Binding-site contacts:
Ligand atom O1B contacts residue ARG27 of chain 1.A at 2.8 Å (salt-bridge).
Ligand atom C6 contacts residue GLY66 of chain 1.A at 3.3 Å.
Ligand atom C10 contacts residue TYR40 of chain 1.A at 3.7 Å (hydrophobic).
Ligand atom S1 contacts residue GLY24 of chain 1.A at 3.5 Å (h-bond).
Ligand atom C12 contacts residue SER89 of chain 1.A at 3.3 Å.
Ligand atom O2B contacts residue ARG26 of chain 1.A at 2.9 Å (salt-bridge).
Ligand atom O2A contacts residue ISY1 of chain 1.C at 2.9 Å (h-bond).
Ligand atom O1A contacts residue TYR40 of chain 1.A at 2.5 Å (h-bond).
Ligand atom C14 contacts residue PHE64 of chain 1.A at 3.6 Å (hydrophobic).
Ligand atom O1A contacts residue ARG74 of chain 1.A at 2.6 Å (salt-bridge).
Ligand atom O3B contacts residue ARG27 of chain 1.A at 2.9 Å (salt-bridge).
Ligand atom O3B contacts residue GLY24 of chain 1.A at 3.2 Å.
Ligand atom PA contacts residue ARG74 of chain 1.A at 3.5 Å.
Ligand atom PB contacts residue MG1 of chain 1.E at 3.2 Å.
Ligand atom O3A contacts residue MG1 of chain 1.E at 3.6 Å.
Ligand atom C4 contacts residue ASN71 of chain 1.A at 3.6 Å.
Ligand atom O2B contacts residue MG1 of chain 1.E at 3.6 Å.
Ligand atom O1B contacts residue MG1 of chain 1.E at 2.1 Å.
Ligand atom S1 contacts residue ASP23 of chain 1.A at 3.5 Å (salt-bridge).
Ligand atom C5 contacts residue GLY66 of chain 1.A at 3.0 Å.
Ligand atom O2A contacts residue ARG74 of chain 1.A at 3.0 Å (salt-bridge).
Ligand atom C2 contacts residue ISY1 of chain 1.C at 3.6 Å.
Ligand atom C12 contacts residue GLY43 of chain 1.A at 3.6 Å.
Ligand atom O2A contacts residue ASP23 of chain 1.A at 3.1 Å (salt-bridge).
Ligand atom C11 contacts residue SER89 of chain 1.A at 3.0 Å.
Ligand atom C9 contacts residue ASN25 of chain 1.A at 3.4 Å.
Ligand atom C3 contacts residue GLY66 of chain 1.A at 3.6 Å.
Ligand atom O2A contacts residue MG1 of chain 1.E at 2.1 Å.
Ligand atom O3A contacts residue ARG26 of chain 1.A at 3.2 Å (salt-bridge).
Ligand atom PB contacts residue ARG27 of chain 1.A at 3.6 Å.
Ligand atom O1A contacts residue ARG26 of chain 1.A at 3.3 Å (salt-bridge).
Ligand atom S1 contacts residue ASN25 of chain 1.A at 3.3 Å (h-bond).
Ligand atom O3B contacts residue ASN25 of chain 1.A at 3.6 Å.
Ligand atom O3A contacts residue ASN25 of chain 1.A at 3.5 Å (h-bond).
Ligand atom C10 contacts residue ALA85 of chain 1.A at 3.4 Å (hydrophobic).
Ligand atom O1B contacts residue ASP23 of chain 1.A at 2.8 Å (salt-bridge).
Ligand atom C1 contacts residue ISY1 of chain 1.C at 3.6 Å.
Ligand atom O3B contacts residue ARG26 of chain 1.A at 3.3 Å (salt-bridge).
Ligand atom O1B contacts residue GLY24 of chain 1.A at 3.5 Å (h-bond).
Ligand atom PA contacts residue MG1 of chain 1.E at 3.3 Å.

A small-molecule ligand and the protein it binds are described below.
Small molecule (SMILES): CC(C)=CCC/C(C)=C/CC/C(C)=C/CS[P](=O)(O)OP(=O)(O)O

Sequence of chain 1.A:
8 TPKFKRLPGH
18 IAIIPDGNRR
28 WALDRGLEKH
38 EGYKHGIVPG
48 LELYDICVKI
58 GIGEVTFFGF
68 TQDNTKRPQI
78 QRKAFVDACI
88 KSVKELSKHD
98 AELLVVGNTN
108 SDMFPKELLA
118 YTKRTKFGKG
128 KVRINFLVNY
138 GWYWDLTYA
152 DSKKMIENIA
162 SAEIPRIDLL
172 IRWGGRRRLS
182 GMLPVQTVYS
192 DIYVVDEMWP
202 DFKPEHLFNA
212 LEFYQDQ